Binding-site contacts:
Ligand atom O contacts residue ARG43 of chain 26.A at 3.0 Å (salt-bridge).
Ligand atom CD contacts residue LEU52 of chain 26.A at 3.5 Å (hydrophobic).
Ligand atom CA contacts residue ARG49 of chain 26.A at 3.5 Å.
Ligand atom O contacts residue ARG49 of chain 26.A at 3.1 Å (salt-bridge).
Ligand atom CD2 contacts residue ASP258 of chain 26.A at 3.5 Å.
Ligand atom N contacts residue ARG49 of chain 26.A at 3.6 Å.
Ligand atom CB contacts residue MET259 of chain 26.A at 3.8 Å (hydrophobic).
Ligand atom CB contacts residue ASP258 of chain 26.A at 3.7 Å.
Ligand atom NE contacts residue ASP53 of chain 26.A at 3.7 Å.
Ligand atom N contacts residue ARG49 of chain 26.A at 3.0 Å (salt-bridge).
Ligand atom C contacts residue ARG49 of chain 26.A at 3.4 Å.
Ligand atom OG1 contacts residue MET259 of chain 26.A at 2.8 Å (h-bond).
Ligand atom N contacts residue ARG49 of chain 26.A at 3.6 Å.
Ligand atom CB contacts residue ILE39 of chain 26.A at 3.6 Å (hydrophobic).
Ligand atom O contacts residue ARG50 of chain 26.A at 3.6 Å.
Ligand atom CB contacts residue ARG49 of chain 26.A at 3.5 Å.
Ligand atom NH2 contacts residue ARG50 of chain 26.A at 3.3 Å (salt-bridge).
Ligand atom CB contacts residue ASP258 of chain 26.A at 3.5 Å.
Ligand atom CB contacts residue ARG50 of chain 26.A at 3.7 Å.
Ligand atom O contacts residue ARG43 of chain 26.A at 3.1 Å (salt-bridge).
Ligand atom OG1 contacts residue ILE39 of chain 26.A at 3.5 Å.
Ligand atom N contacts residue ASP258 of chain 26.A at 2.8 Å (salt-bridge).
Ligand atom CD2 contacts residue ARG43 of chain 26.A at 3.7 Å.
Ligand atom CA contacts residue ASP258 of chain 26.A at 3.7 Å.
Ligand atom N contacts residue ILE39 of chain 26.A at 3.7 Å.
Ligand atom CG2 contacts residue MET259 of chain 26.A at 3.7 Å (hydrophobic).
Ligand atom N contacts residue ASP258 of chain 26.A at 3.0 Å (salt-bridge).
Ligand atom CA contacts residue ASP258 of chain 26.A at 3.5 Å.
Ligand atom CA contacts residue ARG50 of chain 26.A at 3.5 Å.
Ligand atom CG2 contacts residue ALA42 of chain 26.A at 3.7 Å (hydrophobic).
Ligand atom C contacts residue ASP258 of chain 26.A at 3.7 Å.
Ligand atom NH1 contacts residue THR246 of chain 26.A at 3.0 Å (h-bond).
Ligand atom C contacts residue ILE39 of chain 26.A at 3.6 Å (hydrophobic).
Ligand atom O contacts residue ILE39 of chain 26.A at 3.6 Å.
Ligand atom OG1 contacts residue ASP258 of chain 26.A at 3.3 Å.
Ligand atom CD contacts residue ARG50 of chain 26.A at 3.6 Å.
Ligand atom C contacts residue ASP258 of chain 26.A at 3.6 Å.
Ligand atom N contacts residue ASP258 of chain 26.A at 2.9 Å (salt-bridge).
Ligand atom NH1 contacts residue ASP228 of chain 26.A at 2.8 Å (salt-bridge).
Ligand atom CA contacts residue ASP258 of chain 26.A at 3.7 Å.

Sequence of chain 26.A:
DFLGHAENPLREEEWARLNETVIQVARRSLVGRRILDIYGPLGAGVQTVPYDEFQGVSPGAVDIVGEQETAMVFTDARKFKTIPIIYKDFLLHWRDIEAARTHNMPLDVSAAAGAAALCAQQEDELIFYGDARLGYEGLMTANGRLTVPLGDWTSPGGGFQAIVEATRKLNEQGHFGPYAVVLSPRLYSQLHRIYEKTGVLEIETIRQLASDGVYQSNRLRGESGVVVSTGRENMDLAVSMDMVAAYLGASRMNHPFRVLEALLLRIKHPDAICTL

A small-molecule ligand and the protein it binds are described below.
Small molecule (SMILES): CC(C)C[C@H](NC(=O)CN)C(=O)N[C@H](C(=O)N[C@H](C(=O)NCC(=O)N[C@@H](CO)C(=O)N[C@@H](CC(C)C)C(=O)N[C@@H](CCCN=C(N)N)C(=O)NCC=O)C(C)C)[C@@H](C)O